Sequence of chain 1.A:
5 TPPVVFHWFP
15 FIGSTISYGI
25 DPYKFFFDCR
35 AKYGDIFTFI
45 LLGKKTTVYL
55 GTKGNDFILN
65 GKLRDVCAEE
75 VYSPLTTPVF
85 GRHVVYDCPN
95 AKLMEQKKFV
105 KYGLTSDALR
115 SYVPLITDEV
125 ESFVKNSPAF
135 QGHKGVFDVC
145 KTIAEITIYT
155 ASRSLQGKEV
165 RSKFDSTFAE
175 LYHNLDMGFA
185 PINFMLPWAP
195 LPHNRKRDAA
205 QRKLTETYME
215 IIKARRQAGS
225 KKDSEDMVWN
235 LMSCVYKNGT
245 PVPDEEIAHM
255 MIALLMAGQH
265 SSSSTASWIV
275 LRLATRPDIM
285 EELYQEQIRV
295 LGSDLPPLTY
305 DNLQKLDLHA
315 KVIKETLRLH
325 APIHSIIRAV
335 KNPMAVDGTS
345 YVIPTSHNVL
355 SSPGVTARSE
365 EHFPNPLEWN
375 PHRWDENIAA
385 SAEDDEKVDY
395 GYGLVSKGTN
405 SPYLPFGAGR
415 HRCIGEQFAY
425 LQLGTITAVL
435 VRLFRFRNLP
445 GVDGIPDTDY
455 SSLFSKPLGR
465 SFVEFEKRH

A protein and the small-molecule ligand that binds it are described below.
Small molecule (SMILES): O=C(N[C@@H](Cn1ccnc1)c1ccc(Cl)cc1Cl)c1ccc(-c2nnc(-c3ccc(OCC(F)(F)F)cc3F)o2)cc1

Binding-site contacts:
Ligand atom CAO contacts residue LEU457 of chain 1.A at 3.3 Å (hydrophobic).
Ligand atom NAX contacts residue VAL75 of chain 1.A at 3.7 Å.
Ligand atom CBF contacts residue PHE188 of chain 1.A at 3.0 Å (hydrophobic).
Ligand atom CAS contacts residue ALA257 of chain 1.A at 3.3 Å (hydrophobic).
Ligand atom NAX contacts residue TYR76 of chain 1.A at 3.1 Å.
Ligand atom CLG contacts residue ALA261 of chain 1.A at 3.3 Å.
Ligand atom NAW contacts residue HEM1 of chain 1.C at 2.0 Å.
Ligand atom CAO contacts residue PHE188 of chain 1.A at 2.7 Å (hydrophobic).
Ligand atom CAS contacts residue ALA261 of chain 1.A at 3.5 Å (hydrophobic).
Ligand atom CAJ contacts residue LEU457 of chain 1.A at 3.5 Å (hydrophobic).
Ligand atom CAP contacts residue TYR90 of chain 1.A at 3.9 Å (hydrophobic).
Ligand atom CBE contacts residue PHE188 of chain 1.A at 3.4 Å (hydrophobic).
Ligand atom CLG contacts residue MET260 of chain 1.A at 3.6 Å.
Ligand atom CLF contacts residue ALA257 of chain 1.A at 3.8 Å.
Ligand atom NAY contacts residue VAL75 of chain 1.A at 3.7 Å.
Ligand atom CBC contacts residue PHE458 of chain 1.A at 3.5 Å (hydrophobic).
Ligand atom OBA contacts residue PHE188 of chain 1.A at 3.3 Å.
Ligand atom CBM contacts residue PHE188 of chain 1.A at 3.4 Å (hydrophobic).
Ligand atom CLF contacts residue VAL89 of chain 1.A at 3.8 Å.
Ligand atom CAR contacts residue HEM1 of chain 1.C at 2.9 Å.
Ligand atom CLF contacts residue HEM1 of chain 1.C at 3.8 Å.
Ligand atom FAE contacts residue PHE188 of chain 1.A at 3.3 Å.
Ligand atom OAA contacts residue PHE183 of chain 1.A at 3.3 Å.
Ligand atom CAU contacts residue PHE188 of chain 1.A at 3.5 Å (hydrophobic).
Ligand atom CAL contacts residue PHE183 of chain 1.A at 3.6 Å (hydrophobic).
Ligand atom CAH contacts residue ALA261 of chain 1.A at 3.6 Å (hydrophobic).
Ligand atom CAT contacts residue PHE188 of chain 1.A at 3.4 Å (hydrophobic).
Ligand atom CBG contacts residue PHE84 of chain 1.A at 3.5 Å (hydrophobic).
Ligand atom CAS contacts residue PHE84 of chain 1.A at 3.5 Å (hydrophobic).
Ligand atom CAQ contacts residue ALA261 of chain 1.A at 3.8 Å (hydrophobic).
Ligand atom CBG contacts residue ALA261 of chain 1.A at 3.7 Å (hydrophobic).
Ligand atom CAM contacts residue TYR76 of chain 1.A at 3.5 Å (hydrophobic).
Ligand atom FAD contacts residue LEU45 of chain 1.A at 3.8 Å.
Ligand atom CAH contacts residue HEM1 of chain 1.C at 3.0 Å.
Ligand atom OBB contacts residue PHE188 of chain 1.A at 3.4 Å.
Ligand atom CAK contacts residue THR80 of chain 1.A at 3.8 Å.
Ligand atom CAJ contacts residue PHE188 of chain 1.A at 2.7 Å (hydrophobic).
Ligand atom CBJ contacts residue PHE188 of chain 1.A at 3.1 Å (hydrophobic).
Ligand atom CLG contacts residue PHE84 of chain 1.A at 3.6 Å.
Ligand atom OAA contacts residue PHE458 of chain 1.A at 2.7 Å.